Sequence of chain 12.F:
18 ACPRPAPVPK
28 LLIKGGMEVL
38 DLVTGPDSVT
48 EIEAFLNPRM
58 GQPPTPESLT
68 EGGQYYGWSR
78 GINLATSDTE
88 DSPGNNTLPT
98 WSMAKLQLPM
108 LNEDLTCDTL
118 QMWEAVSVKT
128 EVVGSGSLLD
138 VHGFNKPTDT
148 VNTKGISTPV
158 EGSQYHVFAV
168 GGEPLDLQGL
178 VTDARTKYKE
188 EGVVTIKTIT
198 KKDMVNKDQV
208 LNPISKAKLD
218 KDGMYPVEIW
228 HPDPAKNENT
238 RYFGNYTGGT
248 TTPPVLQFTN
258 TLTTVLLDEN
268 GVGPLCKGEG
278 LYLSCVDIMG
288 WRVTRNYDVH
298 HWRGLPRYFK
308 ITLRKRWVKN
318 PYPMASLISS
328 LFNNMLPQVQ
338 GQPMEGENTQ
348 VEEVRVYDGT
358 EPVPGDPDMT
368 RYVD

Binding-site contacts:
Ligand atom C10 contacts residue TYR72 of chain 12.F at 4.1 Å (hydrophobic).
Ligand atom O4 contacts residue ILE79 of chain 12.F at 3.6 Å (h-bond).
Ligand atom C6 contacts residue TYR72 of chain 12.F at 3.8 Å (hydrophobic).
Ligand atom C1 contacts residue ARG77 of chain 12.F at 3.1 Å.
Ligand atom O1A contacts residue GLY78 of chain 12.F at 3.7 Å.
Ligand atom O4 contacts residue THR291 of chain 12.F at 3.4 Å.
Ligand atom O1A contacts residue ARG77 of chain 12.F at 3.0 Å (salt-bridge).
Ligand atom C3 contacts residue GLY78 of chain 12.F at 4.1 Å.
Ligand atom O4 contacts residue HIS298 of chain 12.F at 3.0 Å (h-bond).
Ligand atom C5 contacts residue ASN93 of chain 12.F at 4.1 Å.
Ligand atom O6 contacts residue ASN93 of chain 12.F at 3.0 Å (h-bond).
Ligand atom O4 contacts residue ASN80 of chain 12.F at 4.0 Å.
Ligand atom C1 contacts residue SER89 of chain 12.F at 4.2 Å.
Ligand atom C8 contacts residue ARG77 of chain 12.F at 4.1 Å.
Ligand atom C6 contacts residue ARG77 of chain 12.F at 4.3 Å.
Ligand atom C6 contacts residue ASN93 of chain 12.F at 3.1 Å.
Ligand atom N5 contacts residue TYR72 of chain 12.F at 3.0 Å (h-bond).
Ligand atom O8 contacts residue TYR72 of chain 12.F at 3.9 Å.
Ligand atom O4 contacts residue TYR72 of chain 12.F at 3.8 Å.
Ligand atom O8 contacts residue ARG77 of chain 12.F at 3.1 Å (salt-bridge).
Ligand atom O4 contacts residue GLY78 of chain 12.F at 3.2 Å.
Ligand atom O1A contacts residue TYR72 of chain 12.F at 3.1 Å.
Ligand atom C3 contacts residue HIS298 of chain 12.F at 4.1 Å.
Ligand atom C3 contacts residue GLY78 of chain 12.F at 3.9 Å.
Ligand atom O8 contacts residue GLU87 of chain 12.F at 3.9 Å.
Ligand atom O1A contacts residue SER89 of chain 12.F at 4.1 Å.
Ligand atom C5 contacts residue TYR72 of chain 12.F at 3.5 Å (hydrophobic).
Ligand atom O3 contacts residue GLY78 of chain 12.F at 3.6 Å.
Ligand atom O3 contacts residue VAL296 of chain 12.F at 4.3 Å.
Ligand atom C3 contacts residue ARG77 of chain 12.F at 4.1 Å.
Ligand atom C2 contacts residue GLY78 of chain 12.F at 4.1 Å.
Ligand atom C1 contacts residue GLY78 of chain 12.F at 4.1 Å.
Ligand atom C11 contacts residue ASP85 of chain 11.F at 4.2 Å.
Ligand atom C4 contacts residue TYR72 of chain 12.F at 3.4 Å (hydrophobic).
Ligand atom O1B contacts residue ARG77 of chain 12.F at 2.5 Å (salt-bridge).
Ligand atom C4 contacts residue GLY78 of chain 12.F at 3.4 Å.
Ligand atom O1B contacts residue SER89 of chain 12.F at 3.5 Å (h-bond).
Ligand atom C3 contacts residue VAL296 of chain 12.F at 3.7 Å (hydrophobic).
Ligand atom C4 contacts residue HIS298 of chain 12.F at 4.0 Å.
Ligand atom C1 contacts residue TYR72 of chain 12.F at 4.0 Å (hydrophobic).

Sequence of chain 11.F:
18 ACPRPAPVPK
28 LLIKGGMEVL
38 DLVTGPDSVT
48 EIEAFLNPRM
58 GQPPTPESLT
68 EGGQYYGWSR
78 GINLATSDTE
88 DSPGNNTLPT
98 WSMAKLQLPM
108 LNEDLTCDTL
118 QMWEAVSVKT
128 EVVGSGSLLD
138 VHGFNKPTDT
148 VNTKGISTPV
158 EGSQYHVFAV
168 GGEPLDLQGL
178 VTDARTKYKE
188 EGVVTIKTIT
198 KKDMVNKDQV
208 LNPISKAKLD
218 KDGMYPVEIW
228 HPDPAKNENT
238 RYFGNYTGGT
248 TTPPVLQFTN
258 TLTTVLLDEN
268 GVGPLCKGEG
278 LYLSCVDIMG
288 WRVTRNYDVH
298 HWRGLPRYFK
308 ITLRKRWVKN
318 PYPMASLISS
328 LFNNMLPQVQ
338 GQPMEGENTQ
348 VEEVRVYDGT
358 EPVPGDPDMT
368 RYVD

A protein and the small-molecule ligand that binds it are described below.
Small molecule (SMILES): CC(=O)N[C@@H]1[C@@H](O[C@@H]2O[C@H](CO)[C@H](O)[C@H](O[C@]3(C(=O)O)C[C@H](O)[C@@H](NC(C)=O)[C@H]([C@H](O)[C@H](O)CO)O3)[C@H]2O)[C@H](O)[C@@H](CO[C@]2(C(=O)O)C[C@H](O)[C@@H](NC(C)=O)[C@H]([C@H](O)[C@H](O)CO)O2)O[C@H]1O